This small molecule binds to this protein.
Small molecule (SMILES): OC[C@H]1O[C@H](O)[C@@H](O)[C@@H](O)[C@@H]1O

Sequence of chain 1.B:
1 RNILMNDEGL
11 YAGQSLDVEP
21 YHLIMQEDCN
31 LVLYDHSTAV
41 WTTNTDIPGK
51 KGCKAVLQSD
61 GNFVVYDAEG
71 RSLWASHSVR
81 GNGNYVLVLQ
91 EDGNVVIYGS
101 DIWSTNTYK

Sequence of chain 1.A:
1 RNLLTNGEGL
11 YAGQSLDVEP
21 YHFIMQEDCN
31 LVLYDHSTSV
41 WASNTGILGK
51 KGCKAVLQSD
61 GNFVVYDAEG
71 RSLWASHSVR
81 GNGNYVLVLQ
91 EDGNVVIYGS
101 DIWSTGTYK

Binding-site contacts:
Ligand atom C5 contacts residue ASN84 of chain 1.B at 4.0 Å.
Ligand atom C3 contacts residue TYR98 of chain 1.A at 4.2 Å (hydrophobic).
Ligand atom O3 contacts residue GLN90 of chain 1.A at 3.1 Å (h-bond).
Ligand atom O4 contacts residue ASP101 of chain 1.B at 4.2 Å.
Ligand atom O2 contacts residue ASN94 of chain 1.A at 3.0 Å (h-bond).
Ligand atom C2 contacts residue ASP92 of chain 1.A at 3.5 Å.
Ligand atom C4 contacts residue ASN94 of chain 1.A at 4.1 Å.
Ligand atom O4 contacts residue VAL96 of chain 1.A at 4.3 Å.
Ligand atom O4 contacts residue ASN84 of chain 1.B at 3.2 Å.
Ligand atom O5 contacts residue TYR108 of chain 1.B at 4.2 Å.
Ligand atom C4 contacts residue VAL96 of chain 1.A at 4.1 Å (hydrophobic).
Ligand atom C6 contacts residue ASP101 of chain 1.B at 3.3 Å.
Ligand atom O2 contacts residue ASP92 of chain 1.A at 2.5 Å (salt-bridge).
Ligand atom C5 contacts residue ASP101 of chain 1.B at 4.5 Å.
Ligand atom C6 contacts residue ASN94 of chain 1.A at 4.2 Å.
Ligand atom C4 contacts residue GLN90 of chain 1.A at 4.4 Å.
Ligand atom C3 contacts residue ASP92 of chain 1.A at 4.4 Å.
Ligand atom C3 contacts residue GLN90 of chain 1.A at 4.1 Å.
Ligand atom C4 contacts residue TYR98 of chain 1.A at 3.7 Å (hydrophobic).
Ligand atom C4 contacts residue ASN84 of chain 1.B at 4.1 Å.
Ligand atom O2 contacts residue GLN90 of chain 1.A at 3.3 Å (h-bond).
Ligand atom C2 contacts residue GLN90 of chain 1.A at 4.2 Å.
Ligand atom O3 contacts residue ASP92 of chain 1.A at 4.1 Å.
Ligand atom O2 contacts residue TYR108 of chain 1.B at 4.1 Å.
Ligand atom O4 contacts residue GLN90 of chain 1.A at 4.3 Å.
Ligand atom C2 contacts residue ASN94 of chain 1.A at 4.0 Å.
Ligand atom C6 contacts residue ASN84 of chain 1.B at 4.2 Å.
Ligand atom O6 contacts residue SER104 of chain 1.B at 3.7 Å.
Ligand atom O4 contacts residue TYR98 of chain 1.A at 2.9 Å (h-bond).
Ligand atom C3 contacts residue ASN84 of chain 1.B at 4.0 Å.
Ligand atom C6 contacts residue SER104 of chain 1.B at 4.1 Å.
Ligand atom C1 contacts residue ASN94 of chain 1.A at 3.8 Å.
Ligand atom O6 contacts residue ASN94 of chain 1.A at 4.5 Å.
Ligand atom O5 contacts residue ASN94 of chain 1.A at 3.1 Å (h-bond).
Ligand atom O6 contacts residue ASP101 of chain 1.B at 3.5 Å (salt-bridge).
Ligand atom C5 contacts residue ASN94 of chain 1.A at 4.0 Å.
Ligand atom C1 contacts residue TYR108 of chain 1.B at 4.1 Å (hydrophobic).
Ligand atom O3 contacts residue TYR98 of chain 1.A at 3.6 Å (h-bond).